Sequence of chain 1.A:
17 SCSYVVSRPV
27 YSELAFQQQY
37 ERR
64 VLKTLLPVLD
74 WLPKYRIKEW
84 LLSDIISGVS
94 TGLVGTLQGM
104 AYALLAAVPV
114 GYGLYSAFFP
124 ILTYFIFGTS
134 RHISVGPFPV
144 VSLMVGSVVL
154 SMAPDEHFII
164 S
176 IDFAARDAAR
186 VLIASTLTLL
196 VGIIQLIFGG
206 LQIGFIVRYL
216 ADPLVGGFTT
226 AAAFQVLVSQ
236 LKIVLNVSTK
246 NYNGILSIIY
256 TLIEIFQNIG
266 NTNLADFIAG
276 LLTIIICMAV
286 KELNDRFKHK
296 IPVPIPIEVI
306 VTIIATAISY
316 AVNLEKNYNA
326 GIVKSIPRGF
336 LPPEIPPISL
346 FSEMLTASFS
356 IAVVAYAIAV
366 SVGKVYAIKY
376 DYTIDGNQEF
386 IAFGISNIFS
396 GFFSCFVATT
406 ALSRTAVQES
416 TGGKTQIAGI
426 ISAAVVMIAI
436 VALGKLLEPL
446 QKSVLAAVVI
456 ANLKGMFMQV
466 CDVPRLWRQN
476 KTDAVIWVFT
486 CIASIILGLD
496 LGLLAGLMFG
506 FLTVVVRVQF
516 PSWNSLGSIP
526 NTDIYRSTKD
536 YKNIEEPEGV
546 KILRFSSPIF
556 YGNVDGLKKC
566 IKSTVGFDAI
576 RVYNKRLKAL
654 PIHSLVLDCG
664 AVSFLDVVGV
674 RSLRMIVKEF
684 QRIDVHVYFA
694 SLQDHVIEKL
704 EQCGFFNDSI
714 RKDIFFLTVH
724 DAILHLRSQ

A small-molecule ligand and the protein it binds are described below.
Small molecule (SMILES): CC(C)CCC[C@@H](C)[C@H]1CC[C@H]2[C@@H]3CC=C4C[C@@H](O)CC[C@]4(C)[C@H]3CC[C@]12C

Binding-site contacts:
Ligand atom C3 contacts residue CLR1 of chain 1.D at 4.0 Å.
Ligand atom C8 contacts residue CLR1 of chain 1.D at 4.5 Å.
Ligand atom C21 contacts residue PRO469 of chain 1.A at 4.1 Å (hydrophobic).
Ligand atom C12 contacts residue CLR1 of chain 1.G at 4.5 Å.
Ligand atom C21 contacts residue VAL465 of chain 1.A at 4.3 Å (hydrophobic).
Ligand atom C2 contacts residue CLR1 of chain 1.D at 3.7 Å.
Ligand atom C24 contacts residue PRO469 of chain 1.A at 4.4 Å (hydrophobic).
Ligand atom C18 contacts residue CLR1 of chain 1.G at 3.7 Å.
Ligand atom C7 contacts residue CLR1 of chain 1.D at 3.8 Å.
Ligand atom C1 contacts residue CLR1 of chain 1.G at 4.3 Å.
Ligand atom C21 contacts residue CLR1 of chain 1.D at 4.3 Å.
Ligand atom C25 contacts residue PRO469 of chain 1.A at 4.4 Å (hydrophobic).
Ligand atom C11 contacts residue CLR1 of chain 1.G at 3.8 Å.
Ligand atom O1 contacts residue CLR1 of chain 1.G at 4.1 Å.
Ligand atom C19 contacts residue CLR1 of chain 1.G at 3.8 Å.
Ligand atom C12 contacts residue VAL465 of chain 1.A at 3.5 Å (hydrophobic).
Ligand atom C6 contacts residue CLR1 of chain 1.D at 4.2 Å.
Ligand atom C26 contacts residue CLR1 of chain 1.G at 4.4 Å.
Ligand atom C20 contacts residue PRO469 of chain 1.A at 4.2 Å (hydrophobic).
Ligand atom C11 contacts residue VAL465 of chain 1.A at 4.0 Å (hydrophobic).
Ligand atom C14 contacts residue CLR1 of chain 1.D at 4.2 Å.
Ligand atom C21 contacts residue CYS466 of chain 1.A at 3.4 Å (hydrophobic).
Ligand atom C1 contacts residue VAL465 of chain 1.A at 4.3 Å (hydrophobic).
Ligand atom C12 contacts residue CLR1 of chain 1.D at 4.4 Å.